Sequence of chain 1.A:
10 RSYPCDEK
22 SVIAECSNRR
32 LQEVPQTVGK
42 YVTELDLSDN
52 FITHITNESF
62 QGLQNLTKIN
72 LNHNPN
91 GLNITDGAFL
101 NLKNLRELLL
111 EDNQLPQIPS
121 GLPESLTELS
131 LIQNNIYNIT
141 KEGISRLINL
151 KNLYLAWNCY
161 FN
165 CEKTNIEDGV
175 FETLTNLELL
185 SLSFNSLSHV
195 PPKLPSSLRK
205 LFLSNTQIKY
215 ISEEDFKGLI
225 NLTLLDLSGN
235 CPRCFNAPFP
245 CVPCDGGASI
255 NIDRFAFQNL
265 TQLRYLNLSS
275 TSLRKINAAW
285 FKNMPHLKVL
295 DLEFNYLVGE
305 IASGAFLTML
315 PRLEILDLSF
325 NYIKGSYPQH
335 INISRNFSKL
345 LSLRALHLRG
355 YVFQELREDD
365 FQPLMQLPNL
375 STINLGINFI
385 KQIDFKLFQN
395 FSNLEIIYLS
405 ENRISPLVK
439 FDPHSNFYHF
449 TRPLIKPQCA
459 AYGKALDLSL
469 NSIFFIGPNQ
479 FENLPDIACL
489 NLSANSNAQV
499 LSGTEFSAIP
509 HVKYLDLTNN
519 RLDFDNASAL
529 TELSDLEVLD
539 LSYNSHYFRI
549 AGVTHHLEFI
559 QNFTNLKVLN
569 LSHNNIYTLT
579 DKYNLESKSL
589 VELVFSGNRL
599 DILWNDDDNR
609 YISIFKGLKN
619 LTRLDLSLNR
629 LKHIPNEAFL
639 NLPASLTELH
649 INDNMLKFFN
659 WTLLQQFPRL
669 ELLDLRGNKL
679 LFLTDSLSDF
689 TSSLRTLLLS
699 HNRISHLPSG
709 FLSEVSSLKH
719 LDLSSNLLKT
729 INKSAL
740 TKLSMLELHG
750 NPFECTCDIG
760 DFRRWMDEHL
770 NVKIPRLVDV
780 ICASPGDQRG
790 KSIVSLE

The small molecule below binds the protein below.
Small molecule (SMILES): COc1ccc(-c2[nH]c3ccc(C4CCNCC4)cc3c2C(C)C)cc1OC

Sequence of chain 1.B:
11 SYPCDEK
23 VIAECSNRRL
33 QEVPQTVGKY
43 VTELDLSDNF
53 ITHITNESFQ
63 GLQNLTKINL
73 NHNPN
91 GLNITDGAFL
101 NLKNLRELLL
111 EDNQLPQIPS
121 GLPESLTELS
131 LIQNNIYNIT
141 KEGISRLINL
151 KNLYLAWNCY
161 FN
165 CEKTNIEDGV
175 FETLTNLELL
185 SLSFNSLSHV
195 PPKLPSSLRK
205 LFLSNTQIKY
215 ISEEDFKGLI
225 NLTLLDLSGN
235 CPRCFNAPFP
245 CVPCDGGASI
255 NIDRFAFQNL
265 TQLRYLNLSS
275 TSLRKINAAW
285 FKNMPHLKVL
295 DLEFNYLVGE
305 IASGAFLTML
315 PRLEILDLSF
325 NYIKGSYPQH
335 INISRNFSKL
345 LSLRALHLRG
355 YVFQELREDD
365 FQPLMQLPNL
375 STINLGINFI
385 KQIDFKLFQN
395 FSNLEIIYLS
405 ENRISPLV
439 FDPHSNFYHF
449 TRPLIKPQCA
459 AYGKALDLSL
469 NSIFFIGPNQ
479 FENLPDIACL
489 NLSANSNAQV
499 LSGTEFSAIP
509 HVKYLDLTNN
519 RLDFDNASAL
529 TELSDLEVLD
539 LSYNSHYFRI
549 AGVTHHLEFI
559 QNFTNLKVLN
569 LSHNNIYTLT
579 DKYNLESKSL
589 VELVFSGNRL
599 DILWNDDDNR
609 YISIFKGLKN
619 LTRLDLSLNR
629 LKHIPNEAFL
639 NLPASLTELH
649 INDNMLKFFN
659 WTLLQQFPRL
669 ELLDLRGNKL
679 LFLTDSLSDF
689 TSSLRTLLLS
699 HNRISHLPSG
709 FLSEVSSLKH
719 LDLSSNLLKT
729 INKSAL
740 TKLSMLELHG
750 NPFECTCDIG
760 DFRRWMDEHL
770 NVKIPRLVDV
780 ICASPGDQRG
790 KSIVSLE

Binding-site contacts:
Ligand atom O contacts residue GLY329 of chain 1.B at 3.2 Å (h-bond).
Ligand atom C18 contacts residue PHE473 of chain 1.A at 3.8 Å (hydrophobic).
Ligand atom C8 contacts residue TYR326 of chain 1.B at 3.9 Å (hydrophobic).
Ligand atom C18 contacts residue TYR326 of chain 1.B at 3.8 Å (hydrophobic).
Ligand atom C10 contacts residue VAL356 of chain 1.B at 3.6 Å (hydrophobic).
Ligand atom C3 contacts residue PHE383 of chain 1.B at 3.9 Å (hydrophobic).
Ligand atom C5 contacts residue PHE383 of chain 1.B at 3.7 Å (hydrophobic).
Ligand atom C23 contacts residue GLY329 of chain 1.B at 3.4 Å.
Ligand atom C15 contacts residue GLY329 of chain 1.B at 3.9 Å.
Ligand atom C14 contacts residue TYR326 of chain 1.B at 3.8 Å (hydrophobic).
Ligand atom C3 contacts residue PHE472 of chain 1.A at 3.6 Å (hydrophobic).
Ligand atom C18 contacts residue SER330 of chain 1.B at 3.6 Å.
Ligand atom C16 contacts residue PHE473 of chain 1.A at 3.7 Å (hydrophobic).
Ligand atom O contacts residue PHE473 of chain 1.A at 3.9 Å.
Ligand atom C1 contacts residue SER494 of chain 1.A at 3.5 Å.
Ligand atom O contacts residue TYR326 of chain 1.B at 3.9 Å.
Ligand atom O1 contacts residue GLY329 of chain 1.B at 2.8 Å (h-bond).
Ligand atom C contacts residue PHE383 of chain 1.B at 3.7 Å (hydrophobic).
Ligand atom C9 contacts residue PHE239 of chain 1.B at 3.3 Å (hydrophobic).
Ligand atom C9 contacts residue TYR326 of chain 1.B at 3.5 Å (hydrophobic).
Ligand atom C2 contacts residue ALA496 of chain 1.A at 3.9 Å (hydrophobic).
Ligand atom N1 contacts residue GLU405 of chain 1.B at 3.0 Å (salt-bridge).
Ligand atom C2 contacts residue PHE472 of chain 1.A at 3.6 Å (hydrophobic).
Ligand atom C13 contacts residue TYR326 of chain 1.B at 3.9 Å (hydrophobic).
Ligand atom C21 contacts residue GLU405 of chain 1.B at 3.4 Å.
Ligand atom C10 contacts residue PHE383 of chain 1.B at 3.6 Å (hydrophobic).
Ligand atom C18 contacts residue VAL356 of chain 1.B at 3.8 Å (hydrophobic).
Ligand atom C17 contacts residue ALA496 of chain 1.A at 3.6 Å (hydrophobic).
Ligand atom N contacts residue PHE472 of chain 1.A at 2.8 Å (h-bond).
Ligand atom C15 contacts residue PHE473 of chain 1.A at 3.8 Å (hydrophobic).
Ligand atom C1 contacts residue PHE383 of chain 1.B at 3.9 Å (hydrophobic).
Ligand atom C23 contacts residue GLN497 of chain 1.A at 3.8 Å.
Ligand atom O1 contacts residue LYS328 of chain 1.B at 3.7 Å.
Ligand atom C6 contacts residue PHE472 of chain 1.A at 3.9 Å (hydrophobic).
Ligand atom C14 contacts residue PHE473 of chain 1.A at 3.8 Å (hydrophobic).
Ligand atom C4 contacts residue PHE383 of chain 1.B at 3.8 Å (hydrophobic).
Ligand atom C1 contacts residue ARG519 of chain 1.A at 3.9 Å.
Ligand atom C2 contacts residue SER494 of chain 1.A at 3.1 Å.
Ligand atom N contacts residue ALA496 of chain 1.A at 3.5 Å.
Ligand atom C3 contacts residue ALA496 of chain 1.A at 3.7 Å (hydrophobic).